Sequence of chain 1.A:
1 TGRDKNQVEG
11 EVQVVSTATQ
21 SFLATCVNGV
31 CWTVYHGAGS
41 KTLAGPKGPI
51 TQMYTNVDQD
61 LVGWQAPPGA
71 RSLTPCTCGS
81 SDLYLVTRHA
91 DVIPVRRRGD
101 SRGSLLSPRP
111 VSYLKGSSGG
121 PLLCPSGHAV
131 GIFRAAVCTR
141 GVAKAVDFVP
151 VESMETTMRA

Binding-site contacts:
Ligand atom C55 contacts residue SER118 of chain 1.A at 3.0 Å.
Ligand atom C26 contacts residue HIS36 of chain 1.A at 3.5 Å.
Ligand atom S contacts residue HIS36 of chain 1.A at 3.5 Å (h-bond).
Ligand atom N49 contacts residue HIS36 of chain 1.A at 3.0 Å (h-bond).
Ligand atom N49 contacts residue SER118 of chain 1.A at 3.3 Å (h-bond).
Ligand atom C24 contacts residue TYR35 of chain 1.A at 3.5 Å (hydrophobic).
Ligand atom O32 contacts residue ALA136 of chain 1.A at 2.7 Å (h-bond).
Ligand atom C23 contacts residue VAL57 of chain 1.A at 3.3 Å (hydrophobic).
Ligand atom C47 contacts residue LEU114 of chain 1.A at 3.0 Å (hydrophobic).
Ligand atom C44 contacts residue ARG134 of chain 1.A at 3.5 Å.
Ligand atom C55 contacts residue SER21 of chain 1.A at 3.3 Å.
Ligand atom C6 contacts residue ALA136 of chain 1.A at 3.5 Å (hydrophobic).
Ligand atom C45 contacts residue SER118 of chain 1.A at 2.9 Å.
Ligand atom C23 contacts residue ASP60 of chain 1.A at 3.3 Å.
Ligand atom N21 contacts residue ASP60 of chain 1.A at 2.8 Å (salt-bridge).
Ligand atom N41 contacts residue ARG134 of chain 1.A at 3.4 Å (salt-bridge).
Ligand atom O46 contacts residue GLY116 of chain 1.A at 3.3 Å (h-bond).
Ligand atom C44 contacts residue SER118 of chain 1.A at 2.9 Å.
Ligand atom C48 contacts residue LEU114 of chain 1.A at 3.0 Å (hydrophobic).
Ligand atom C35 contacts residue CYS138 of chain 1.A at 3.4 Å (hydrophobic).
Ligand atom N7 contacts residue ALA136 of chain 1.A at 2.7 Å (h-bond).
Ligand atom C5 contacts residue ALA136 of chain 1.A at 3.5 Å (hydrophobic).
Ligand atom C13 contacts residue VAL137 of chain 1.A at 3.5 Å (hydrophobic).
Ligand atom C54 contacts residue SER21 of chain 1.A at 2.9 Å.
Ligand atom O46 contacts residue SER118 of chain 1.A at 3.1 Å (h-bond).
Ligand atom C48 contacts residue ALA136 of chain 1.A at 3.5 Å (hydrophobic).
Ligand atom C27 contacts residue HIS36 of chain 1.A at 3.3 Å.
Ligand atom C48 contacts residue LYS115 of chain 1.A at 3.6 Å.
Ligand atom C42 contacts residue SER118 of chain 1.A at 3.3 Å.
Ligand atom C13 contacts residue ASP147 of chain 1.A at 3.0 Å.
Ligand atom C8 contacts residue ALA136 of chain 1.A at 3.4 Å (hydrophobic).
Ligand atom C44 contacts residue PHE133 of chain 1.A at 3.3 Å (hydrophobic).
Ligand atom C34 contacts residue CYS138 of chain 1.A at 3.5 Å (hydrophobic).
Ligand atom C19 contacts residue ALA135 of chain 1.A at 3.5 Å (hydrophobic).
Ligand atom C24 contacts residue VAL57 of chain 1.A at 3.4 Å (hydrophobic).
Ligand atom O51 contacts residue HIS36 of chain 1.A at 2.9 Å (h-bond).
Ligand atom O32 contacts residue ALA135 of chain 1.A at 2.9 Å.
Ligand atom O9 contacts residue ALA136 of chain 1.A at 3.3 Å (h-bond).
Ligand atom C22 contacts residue ASP60 of chain 1.A at 3.2 Å.
Ligand atom C53 contacts residue SER118 of chain 1.A at 3.1 Å.

This protein binds this small molecule.
Small molecule (SMILES): C=C[C@@H]1C[C@]1(NC(=O)[C@@H]1C[C@@H]2CN1C(=O)[C@H](C1CCCC1)NC(=O)O[C@@H]1CCC[C@H]1CCCCCc1nc3ccccc3cc1O2)C(=O)NS(=O)(=O)C1CC1